Binding-site contacts:
Ligand atom O19 contacts residue ARG88 of chain 1.E at 2.7 Å (salt-bridge).
Ligand atom SD contacts residue LEU112 of chain 1.E at 3.7 Å.
Ligand atom C20 contacts residue GLN107 of chain 1.E at 4.2 Å.
Ligand atom SD contacts residue PHE106 of chain 1.E at 3.6 Å (h-bond).
Ligand atom SD contacts residue CYS105 of chain 1.E at 2.0 Å (h-bond).
Ligand atom C27 contacts residue ILE75 of chain 1.E at 3.9 Å (hydrophobic).
Ligand atom O23 contacts residue GLN107 of chain 1.E at 4.1 Å.
Ligand atom C28 contacts residue LEU112 of chain 1.E at 3.1 Å (hydrophobic).
Ligand atom C26 contacts residue LYS72 of chain 1.E at 4.3 Å.
Ligand atom C21 contacts residue LEU112 of chain 1.E at 4.0 Å (hydrophobic).
Ligand atom C27 contacts residue LEU112 of chain 1.E at 3.5 Å (hydrophobic).
Ligand atom C16 contacts residue ARG88 of chain 1.E at 3.4 Å.
Ligand atom N17 contacts residue ARG88 of chain 1.E at 3.9 Å.
Ligand atom C24 contacts residue GLN107 of chain 1.E at 3.7 Å.
Ligand atom C27 contacts residue VAL81 of chain 1.E at 4.1 Å (hydrophobic).
Ligand atom N17 contacts residue GLN107 of chain 1.E at 4.2 Å.
Ligand atom C29 contacts residue GLN107 of chain 1.E at 3.6 Å.
Ligand atom C18 contacts residue ARG88 of chain 1.E at 3.6 Å.
Ligand atom C16 contacts residue CYS105 of chain 1.E at 3.6 Å (hydrophobic).
Ligand atom C26 contacts residue VAL81 of chain 1.E at 4.0 Å (hydrophobic).
Ligand atom C26 contacts residue ILE76 of chain 1.E at 4.3 Å (hydrophobic).
Ligand atom C15 contacts residue CYS105 of chain 1.E at 3.1 Å (hydrophobic).
Ligand atom N17 contacts residue LEU112 of chain 1.E at 4.4 Å.
Ligand atom N17 contacts residue CYS105 of chain 1.E at 4.4 Å.

This small molecule binds to this protein.
Small molecule (SMILES): Cc1oc2ccccc2c1C(=O)NCCS

Sequence of chain 1.E:
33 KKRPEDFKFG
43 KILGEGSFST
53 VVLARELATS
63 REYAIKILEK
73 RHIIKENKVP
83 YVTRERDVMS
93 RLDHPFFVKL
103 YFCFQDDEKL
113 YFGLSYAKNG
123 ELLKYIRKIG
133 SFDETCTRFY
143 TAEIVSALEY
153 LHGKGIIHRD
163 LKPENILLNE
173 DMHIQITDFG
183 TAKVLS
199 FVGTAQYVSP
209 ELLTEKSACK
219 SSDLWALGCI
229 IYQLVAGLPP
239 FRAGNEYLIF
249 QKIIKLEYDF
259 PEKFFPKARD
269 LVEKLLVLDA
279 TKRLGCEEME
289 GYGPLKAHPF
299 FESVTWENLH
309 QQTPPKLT